This protein binds this small molecule.
Small molecule (SMILES): CC(=O)N[C@@H]1[C@@H](O)[C@H](O)[C@@H](CO)O[C@H]1O

Binding-site contacts:
Ligand atom O5 contacts residue SER537 of chain 1.D at 4.3 Å.
Ligand atom C6 contacts residue TYR561 of chain 1.D at 3.8 Å (hydrophobic).
Ligand atom C5 contacts residue ASN558 of chain 1.D at 3.7 Å.
Ligand atom O6 contacts residue SER537 of chain 1.D at 4.5 Å.
Ligand atom O5 contacts residue ASN558 of chain 1.D at 2.4 Å (h-bond).
Ligand atom C2 contacts residue ASN579 of chain 1.D at 4.1 Å.
Ligand atom C1 contacts residue ASN579 of chain 1.D at 4.1 Å.
Ligand atom N2 contacts residue ASN558 of chain 1.D at 2.9 Å (h-bond).
Ligand atom C3 contacts residue ASN579 of chain 1.D at 4.3 Å.
Ligand atom C7 contacts residue ASN558 of chain 1.D at 3.4 Å.
Ligand atom O3 contacts residue ASN579 of chain 1.D at 4.2 Å.
Ligand atom C4 contacts residue ASN558 of chain 1.D at 4.3 Å.
Ligand atom C8 contacts residue ASN558 of chain 1.D at 4.4 Å.
Ligand atom C8 contacts residue SER580 of chain 1.D at 3.9 Å.
Ligand atom C8 contacts residue ASN579 of chain 1.D at 4.0 Å.
Ligand atom C3 contacts residue ASN558 of chain 1.D at 3.8 Å.
Ligand atom C1 contacts residue ASN558 of chain 1.D at 1.5 Å.
Ligand atom N2 contacts residue ASN579 of chain 1.D at 3.4 Å (h-bond).
Ligand atom C2 contacts residue ASN558 of chain 1.D at 2.4 Å.
Ligand atom C8 contacts residue LEU557 of chain 1.D at 3.8 Å (hydrophobic).
Ligand atom O7 contacts residue ASN558 of chain 1.D at 3.6 Å (h-bond).
Ligand atom C7 contacts residue ASN579 of chain 1.D at 4.2 Å.
Ligand atom C5 contacts residue TYR561 of chain 1.D at 4.0 Å (hydrophobic).
Ligand atom C1 contacts residue SER560 of chain 1.D at 4.2 Å.

Sequence of chain 1.D:
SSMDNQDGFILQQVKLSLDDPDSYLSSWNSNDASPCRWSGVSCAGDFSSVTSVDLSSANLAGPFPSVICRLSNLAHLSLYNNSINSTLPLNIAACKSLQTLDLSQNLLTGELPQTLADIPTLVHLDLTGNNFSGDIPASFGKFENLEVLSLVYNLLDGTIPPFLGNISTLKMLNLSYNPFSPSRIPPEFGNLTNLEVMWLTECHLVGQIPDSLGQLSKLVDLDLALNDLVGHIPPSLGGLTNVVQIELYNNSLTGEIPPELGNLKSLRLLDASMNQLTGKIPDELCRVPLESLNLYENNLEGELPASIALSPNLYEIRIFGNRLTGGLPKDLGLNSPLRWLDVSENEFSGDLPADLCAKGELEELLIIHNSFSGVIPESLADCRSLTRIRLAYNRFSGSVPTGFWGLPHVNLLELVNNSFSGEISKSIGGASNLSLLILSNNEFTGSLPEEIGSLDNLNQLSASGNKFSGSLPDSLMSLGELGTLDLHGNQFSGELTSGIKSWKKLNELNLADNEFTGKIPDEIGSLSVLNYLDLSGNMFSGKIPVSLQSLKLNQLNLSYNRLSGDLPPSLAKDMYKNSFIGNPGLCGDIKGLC